Sequence of chain 1.B:
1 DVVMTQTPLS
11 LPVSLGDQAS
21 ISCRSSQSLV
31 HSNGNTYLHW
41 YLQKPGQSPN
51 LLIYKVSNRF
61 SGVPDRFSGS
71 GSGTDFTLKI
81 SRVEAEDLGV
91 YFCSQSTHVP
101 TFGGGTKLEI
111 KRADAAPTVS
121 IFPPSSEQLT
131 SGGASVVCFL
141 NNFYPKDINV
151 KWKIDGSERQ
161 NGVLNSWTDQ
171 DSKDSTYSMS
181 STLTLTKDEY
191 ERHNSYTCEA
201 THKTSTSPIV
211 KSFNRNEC

This protein binds this small molecule.
Small molecule (SMILES): CSCC[C@H](NC(=O)[C@H](Cc1c[nH]c2ccccc12)NC(=O)[C@@H]1CCCN1C(=O)[C@H](C)NC(=O)[C@H](CCC(N)=O)NC(=O)[C@@H]1CCCN1C(=O)[C@@H](N)CCC(=O)O)C(=O)N[C@H](C=O)CCC(=O)O

Binding-site contacts:
Ligand atom CG contacts residue TYR53 of chain 1.A at 3.1 Å (hydrophobic).
Ligand atom CE contacts residue THR58 of chain 1.A at 3.4 Å.
Ligand atom O contacts residue HIS31 of chain 1.B at 2.9 Å (h-bond).
Ligand atom CB contacts residue TYR37 of chain 1.B at 3.4 Å (hydrophobic).
Ligand atom N contacts residue THR97 of chain 1.B at 3.5 Å (h-bond).
Ligand atom CH2 contacts residue PRO100 of chain 1.B at 3.7 Å (hydrophobic).
Ligand atom CE contacts residue SER57 of chain 1.A at 3.5 Å.
Ligand atom NE2 contacts residue ASN101 of chain 1.A at 2.6 Å (h-bond).
Ligand atom CG contacts residue TYR33 of chain 1.A at 3.6 Å (hydrophobic).
Ligand atom CG contacts residue TYR37 of chain 1.B at 3.2 Å (hydrophobic).
Ligand atom OE1 contacts residue THR100 of chain 1.A at 3.3 Å.
Ligand atom CB contacts residue THR97 of chain 1.B at 3.3 Å.
Ligand atom CE2 contacts residue PRO100 of chain 1.B at 3.6 Å (hydrophobic).
Ligand atom O contacts residue GLY102 of chain 1.A at 2.9 Å (h-bond).
Ligand atom CB contacts residue TYR33 of chain 1.A at 3.4 Å (hydrophobic).
Ligand atom CD contacts residue TYR53 of chain 1.A at 3.8 Å (hydrophobic).
Ligand atom O contacts residue LEU99 of chain 1.A at 3.7 Å.
Ligand atom CG contacts residue HIS98 of chain 1.B at 3.5 Å.
Ligand atom CH2 contacts residue ASN50 of chain 1.A at 3.1 Å.
Ligand atom NE1 contacts residue TYR59 of chain 1.A at 3.5 Å.
Ligand atom O contacts residue TYR33 of chain 1.A at 3.8 Å.
Ligand atom CB contacts residue EDO1 of chain 1.D at 3.5 Å.
Ligand atom N contacts residue EDO1 of chain 1.D at 3.1 Å (h-bond).
Ligand atom CG contacts residue EDO1 of chain 1.D at 2.4 Å.
Ligand atom CE3 contacts residue SER96 of chain 1.B at 3.3 Å.
Ligand atom SD contacts residue TYR59 of chain 1.A at 3.8 Å.
Ligand atom C contacts residue HIS31 of chain 1.B at 3.4 Å.
Ligand atom CD contacts residue ASN101 of chain 1.A at 3.4 Å.
Ligand atom CB contacts residue HIS98 of chain 1.B at 3.1 Å.
Ligand atom CZ2 contacts residue ASN50 of chain 1.A at 2.8 Å.
Ligand atom CB contacts residue VAL99 of chain 1.B at 3.5 Å (hydrophobic).
Ligand atom CA contacts residue THR97 of chain 1.B at 3.2 Å.
Ligand atom CD contacts residue EDO1 of chain 1.D at 3.3 Å.
Ligand atom N contacts residue SER96 of chain 1.B at 3.6 Å.
Ligand atom CZ2 contacts residue PRO100 of chain 1.B at 3.7 Å (hydrophobic).
Ligand atom CB contacts residue HIS31 of chain 1.B at 3.6 Å.
Ligand atom CB contacts residue SER96 of chain 1.B at 3.7 Å.
Ligand atom C contacts residue GLY102 of chain 1.A at 3.8 Å.
Ligand atom OE1 contacts residue ASN101 of chain 1.A at 2.9 Å (h-bond).
Ligand atom O contacts residue HIS31 of chain 1.B at 3.5 Å (h-bond).

Sequence of chain 1.A:
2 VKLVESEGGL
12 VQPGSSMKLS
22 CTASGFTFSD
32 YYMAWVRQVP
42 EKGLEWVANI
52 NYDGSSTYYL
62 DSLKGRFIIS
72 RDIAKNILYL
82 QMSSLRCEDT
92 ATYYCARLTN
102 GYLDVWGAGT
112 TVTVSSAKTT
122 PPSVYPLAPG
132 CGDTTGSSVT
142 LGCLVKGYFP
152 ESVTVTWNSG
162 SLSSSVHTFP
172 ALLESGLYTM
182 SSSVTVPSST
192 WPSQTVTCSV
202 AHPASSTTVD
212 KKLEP